Binding-site contacts:
Ligand atom C8 contacts residue ASN259 of chain 26.L at 4.4 Å.
Ligand atom C2 contacts residue ASN259 of chain 26.L at 2.4 Å.
Ligand atom O7 contacts residue ASN259 of chain 26.L at 2.9 Å (h-bond).
Ligand atom C1 contacts residue ASN259 of chain 26.L at 1.4 Å.
Ligand atom O7 contacts residue THR116 of chain 26.K at 3.9 Å.
Ligand atom C5 contacts residue ASN259 of chain 26.L at 3.7 Å.
Ligand atom N2 contacts residue ASN259 of chain 26.L at 2.9 Å (h-bond).
Ligand atom C8 contacts residue LYS181 of chain 26.K at 4.3 Å.
Ligand atom O5 contacts residue ASN259 of chain 26.L at 2.3 Å (h-bond).
Ligand atom C3 contacts residue ASN259 of chain 26.L at 3.8 Å.
Ligand atom O7 contacts residue LYS181 of chain 26.K at 4.3 Å.
Ligand atom C4 contacts residue ASN259 of chain 26.L at 4.2 Å.
Ligand atom O6 contacts residue ASN259 of chain 26.L at 4.2 Å.
Ligand atom C7 contacts residue ASN259 of chain 26.L at 3.1 Å.

Sequence of chain 26.L:
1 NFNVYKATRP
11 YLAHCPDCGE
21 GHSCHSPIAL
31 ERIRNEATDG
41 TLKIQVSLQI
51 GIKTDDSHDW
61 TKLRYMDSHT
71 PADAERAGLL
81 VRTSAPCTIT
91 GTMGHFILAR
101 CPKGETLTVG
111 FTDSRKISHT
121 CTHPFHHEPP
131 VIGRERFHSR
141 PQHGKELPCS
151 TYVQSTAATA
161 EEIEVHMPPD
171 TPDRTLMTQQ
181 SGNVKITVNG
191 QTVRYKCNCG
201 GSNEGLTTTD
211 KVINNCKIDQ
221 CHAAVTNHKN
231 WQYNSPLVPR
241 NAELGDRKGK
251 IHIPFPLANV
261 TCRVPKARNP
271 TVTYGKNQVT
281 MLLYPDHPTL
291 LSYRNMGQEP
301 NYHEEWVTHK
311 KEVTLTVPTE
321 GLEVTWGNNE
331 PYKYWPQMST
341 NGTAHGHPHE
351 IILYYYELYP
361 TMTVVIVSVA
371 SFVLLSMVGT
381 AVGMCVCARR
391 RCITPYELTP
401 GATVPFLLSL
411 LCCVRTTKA

This small molecule binds to this protein.
Small molecule (SMILES): CC(=O)N[C@@H]1[C@@H](O)[C@H](O)[C@@H](CO)O[C@H]1O

Sequence of chain 26.K:
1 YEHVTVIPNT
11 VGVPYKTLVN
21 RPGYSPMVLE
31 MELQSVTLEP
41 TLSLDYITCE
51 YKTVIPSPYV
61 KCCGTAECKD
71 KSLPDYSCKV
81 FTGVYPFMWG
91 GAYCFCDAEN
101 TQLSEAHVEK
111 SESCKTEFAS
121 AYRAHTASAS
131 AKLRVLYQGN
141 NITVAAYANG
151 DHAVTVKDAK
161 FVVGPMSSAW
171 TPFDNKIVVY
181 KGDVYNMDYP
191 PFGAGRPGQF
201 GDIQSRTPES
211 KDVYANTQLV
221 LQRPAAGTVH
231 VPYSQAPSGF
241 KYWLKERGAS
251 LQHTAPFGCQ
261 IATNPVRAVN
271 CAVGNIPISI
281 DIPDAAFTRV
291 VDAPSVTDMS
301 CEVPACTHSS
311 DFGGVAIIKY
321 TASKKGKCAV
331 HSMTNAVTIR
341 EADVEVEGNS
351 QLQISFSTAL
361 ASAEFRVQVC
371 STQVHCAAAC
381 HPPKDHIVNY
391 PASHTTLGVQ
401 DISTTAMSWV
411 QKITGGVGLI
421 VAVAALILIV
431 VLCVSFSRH